Binding-site contacts:
Ligand atom C14 contacts residue GLN167 of chain 1.A at 3.7 Å.
Ligand atom C16 contacts residue GLN167 of chain 1.A at 3.5 Å.
Ligand atom C7 contacts residue ALA79 of chain 1.A at 3.7 Å (hydrophobic).
Ligand atom C16 contacts residue ALA170 of chain 1.A at 3.9 Å (hydrophobic).
Ligand atom O4 contacts residue PHE47 of chain 1.A at 3.7 Å.
Ligand atom C6 contacts residue GLU48 of chain 1.A at 3.8 Å.
Ligand atom C11 contacts residue ALA79 of chain 1.A at 3.4 Å (hydrophobic).
Ligand atom C10 contacts residue GLN167 of chain 1.A at 3.7 Å.
Ligand atom C9 contacts residue GLY46 of chain 1.A at 3.7 Å.
Ligand atom C3 contacts residue GLN185 of chain 1.A at 3.4 Å.
Ligand atom C15 contacts residue MET166 of chain 1.A at 3.6 Å (hydrophobic).
Ligand atom C16 contacts residue TRP77 of chain 1.A at 3.5 Å (hydrophobic).
Ligand atom C12 contacts residue TYR163 of chain 1.A at 3.7 Å (hydrophobic).
Ligand atom N17 contacts residue TYR163 of chain 1.A at 3.1 Å (h-bond).
Ligand atom C8 contacts residue PHE47 of chain 1.A at 4.0 Å (hydrophobic).
Ligand atom C14 contacts residue MET166 of chain 1.A at 3.9 Å (hydrophobic).
Ligand atom C13 contacts residue GLY82 of chain 1.A at 3.7 Å.
Ligand atom C15 contacts residue GLN167 of chain 1.A at 3.3 Å.
Ligand atom O4 contacts residue GLU48 of chain 1.A at 3.2 Å (salt-bridge).
Ligand atom C12 contacts residue ALA79 of chain 1.A at 3.4 Å (hydrophobic).
Ligand atom C1 contacts residue TYR163 of chain 1.A at 3.5 Å (hydrophobic).
Ligand atom C1 contacts residue GLY46 of chain 1.A at 4.0 Å.
Ligand atom C1 contacts residue GLN185 of chain 1.A at 3.7 Å.
Ligand atom C13 contacts residue ALA79 of chain 1.A at 3.9 Å (hydrophobic).
Ligand atom O5 contacts residue GLN185 of chain 1.A at 2.6 Å (h-bond).
Ligand atom C7 contacts residue GLN167 of chain 1.A at 3.8 Å.
Ligand atom O4 contacts residue GLY46 of chain 1.A at 3.9 Å.
Ligand atom C9 contacts residue TRP77 of chain 1.A at 3.9 Å (hydrophobic).
Ligand atom O5 contacts residue TYR163 of chain 1.A at 3.9 Å.
Ligand atom C15 contacts residue TRP77 of chain 1.A at 3.7 Å (hydrophobic).
Ligand atom C1 contacts residue GLN167 of chain 1.A at 3.9 Å.
Ligand atom C3 contacts residue TYR163 of chain 1.A at 3.7 Å (hydrophobic).
Ligand atom C11 contacts residue GLN167 of chain 1.A at 3.8 Å.
Ligand atom C10 contacts residue ALA79 of chain 1.A at 3.9 Å (hydrophobic).
Ligand atom C9 contacts residue GLN167 of chain 1.A at 3.9 Å.
Ligand atom C10 contacts residue TRP77 of chain 1.A at 3.9 Å (hydrophobic).
Ligand atom C6 contacts residue TYR163 of chain 1.A at 3.2 Å (hydrophobic).
Ligand atom N17 contacts residue GLN167 of chain 1.A at 2.8 Å (h-bond).
Ligand atom N17 contacts residue GLN185 of chain 1.A at 3.0 Å (h-bond).
Ligand atom C8 contacts residue GLY46 of chain 1.A at 3.4 Å.

Sequence of chain 1.A:
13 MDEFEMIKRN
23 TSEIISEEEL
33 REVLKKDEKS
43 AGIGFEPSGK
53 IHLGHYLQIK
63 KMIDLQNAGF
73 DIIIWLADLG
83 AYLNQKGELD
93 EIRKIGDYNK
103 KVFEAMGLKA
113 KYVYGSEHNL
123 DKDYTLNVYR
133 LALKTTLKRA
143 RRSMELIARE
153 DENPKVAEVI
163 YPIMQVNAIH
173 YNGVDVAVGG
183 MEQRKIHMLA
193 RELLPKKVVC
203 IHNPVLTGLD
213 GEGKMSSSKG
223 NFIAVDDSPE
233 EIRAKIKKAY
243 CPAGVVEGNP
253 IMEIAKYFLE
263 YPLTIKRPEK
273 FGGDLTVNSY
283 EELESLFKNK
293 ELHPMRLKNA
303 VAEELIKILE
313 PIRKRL

This protein binds this small molecule.
Small molecule (SMILES): N[C@@H](CC1=C2C=CCC=CC2=CC1)C(=O)O